A small-molecule ligand and the protein it binds are described below.
Small molecule (SMILES): CC(=O)N[C@H]1[C@H]([C@H](O)[C@H](O)CO)O[C@@](O)(C(=O)O)C[C@@H]1O

Binding-site contacts:
Ligand atom C6 contacts residue ALA146 of chain 2.A at 4.3 Å (hydrophobic).
Ligand atom C1 contacts residue ALA146 of chain 2.A at 4.0 Å (hydrophobic).
Ligand atom O8 contacts residue ALA146 of chain 2.A at 3.3 Å.
Ligand atom O1B contacts residue SER147 of chain 2.A at 2.7 Å (h-bond).
Ligand atom O1B contacts residue ALA146 of chain 2.A at 4.3 Å.
Ligand atom O4 contacts residue TYR145 of chain 2.A at 4.2 Å.
Ligand atom O1B contacts residue PRO252 of chain 1.A at 3.3 Å.
Ligand atom C5 contacts residue TYR145 of chain 2.A at 3.3 Å (hydrophobic).
Ligand atom C10 contacts residue TYR250 of chain 1.A at 3.5 Å (hydrophobic).
Ligand atom O4 contacts residue ASN251 of chain 1.A at 4.1 Å.
Ligand atom C10 contacts residue TYR145 of chain 2.A at 3.6 Å (hydrophobic).
Ligand atom C7 contacts residue TYR145 of chain 2.A at 3.9 Å (hydrophobic).
Ligand atom O4 contacts residue TYR250 of chain 1.A at 3.4 Å.
Ligand atom C8 contacts residue ALA146 of chain 2.A at 4.5 Å (hydrophobic).
Ligand atom O1A contacts residue ALA146 of chain 2.A at 3.2 Å.
Ligand atom C6 contacts residue TYR145 of chain 2.A at 3.4 Å (hydrophobic).
Ligand atom C11 contacts residue ARG143 of chain 2.A at 4.0 Å.
Ligand atom N5 contacts residue TYR250 of chain 1.A at 4.4 Å.
Ligand atom N5 contacts residue TYR145 of chain 2.A at 2.6 Å (h-bond).
Ligand atom C3 contacts residue PRO252 of chain 1.A at 3.8 Å (hydrophobic).
Ligand atom O10 contacts residue TYR250 of chain 1.A at 2.8 Å (h-bond).
Ligand atom O1A contacts residue ASN148 of chain 2.A at 4.3 Å.
Ligand atom C4 contacts residue TYR145 of chain 2.A at 3.6 Å (hydrophobic).
Ligand atom O1A contacts residue SER147 of chain 2.A at 3.1 Å (h-bond).
Ligand atom C9 contacts residue TYR145 of chain 2.A at 4.4 Å (hydrophobic).
Ligand atom C11 contacts residue TYR250 of chain 1.A at 3.7 Å (hydrophobic).
Ligand atom C11 contacts residue TYR145 of chain 2.A at 3.7 Å (hydrophobic).
Ligand atom C1 contacts residue PRO252 of chain 1.A at 4.0 Å (hydrophobic).
Ligand atom C4 contacts residue PRO252 of chain 1.A at 3.7 Å (hydrophobic).
Ligand atom C1 contacts residue SER147 of chain 2.A at 3.6 Å.
Ligand atom O4 contacts residue PRO252 of chain 1.A at 3.6 Å.

Sequence of chain 1.A:
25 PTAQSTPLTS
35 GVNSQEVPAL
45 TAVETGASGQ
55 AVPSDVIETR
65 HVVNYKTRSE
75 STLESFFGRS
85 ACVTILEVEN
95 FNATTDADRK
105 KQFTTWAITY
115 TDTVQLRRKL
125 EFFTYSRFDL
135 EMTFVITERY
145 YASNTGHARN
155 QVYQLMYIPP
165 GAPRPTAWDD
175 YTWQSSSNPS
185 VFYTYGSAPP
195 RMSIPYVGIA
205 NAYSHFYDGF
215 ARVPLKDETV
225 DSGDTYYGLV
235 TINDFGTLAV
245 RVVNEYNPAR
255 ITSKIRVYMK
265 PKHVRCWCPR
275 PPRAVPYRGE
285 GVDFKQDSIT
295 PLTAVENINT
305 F

Sequence of chain 2.A:
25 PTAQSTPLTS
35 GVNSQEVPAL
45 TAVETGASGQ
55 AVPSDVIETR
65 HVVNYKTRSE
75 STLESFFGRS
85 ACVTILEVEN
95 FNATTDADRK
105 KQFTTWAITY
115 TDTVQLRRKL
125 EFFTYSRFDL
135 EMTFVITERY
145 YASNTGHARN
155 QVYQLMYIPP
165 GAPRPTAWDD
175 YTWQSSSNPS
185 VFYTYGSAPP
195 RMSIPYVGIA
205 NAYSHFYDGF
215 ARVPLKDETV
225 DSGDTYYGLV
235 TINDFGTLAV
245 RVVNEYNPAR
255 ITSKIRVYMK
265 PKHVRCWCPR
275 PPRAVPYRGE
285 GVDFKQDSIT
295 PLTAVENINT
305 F